The small molecule below binds the protein below.
Small molecule (SMILES): CC(=O)N[C@@H]1[C@@H](O)[C@H](O)[C@@H](CO)O[C@H]1O

Sequence of chain 1.C:
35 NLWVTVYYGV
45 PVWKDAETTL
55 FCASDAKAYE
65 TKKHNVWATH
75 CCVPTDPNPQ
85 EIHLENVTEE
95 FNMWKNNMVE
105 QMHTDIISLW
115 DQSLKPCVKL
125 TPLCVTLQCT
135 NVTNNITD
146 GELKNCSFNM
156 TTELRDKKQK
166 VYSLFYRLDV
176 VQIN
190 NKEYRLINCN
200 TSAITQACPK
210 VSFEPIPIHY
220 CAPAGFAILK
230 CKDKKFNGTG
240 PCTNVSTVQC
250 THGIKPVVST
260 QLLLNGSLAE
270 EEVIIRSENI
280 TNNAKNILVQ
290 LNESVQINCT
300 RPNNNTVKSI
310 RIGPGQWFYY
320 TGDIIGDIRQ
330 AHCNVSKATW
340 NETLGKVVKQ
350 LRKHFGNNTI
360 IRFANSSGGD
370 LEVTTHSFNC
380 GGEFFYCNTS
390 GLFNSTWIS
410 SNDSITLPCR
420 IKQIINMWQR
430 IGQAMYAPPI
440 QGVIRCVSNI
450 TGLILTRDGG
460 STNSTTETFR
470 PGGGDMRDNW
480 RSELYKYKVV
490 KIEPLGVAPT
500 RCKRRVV

Binding-site contacts:
Ligand atom C7 contacts residue ASN356 of chain 1.C at 3.3 Å.
Ligand atom C2 contacts residue ASN356 of chain 1.C at 2.4 Å.
Ligand atom C1 contacts residue ASN356 of chain 1.C at 1.5 Å.
Ligand atom C3 contacts residue ASN356 of chain 1.C at 3.8 Å.
Ligand atom C8 contacts residue ASN356 of chain 1.C at 4.3 Å.
Ligand atom O5 contacts residue ASN356 of chain 1.C at 2.4 Å (h-bond).
Ligand atom C5 contacts residue ASN356 of chain 1.C at 3.7 Å.
Ligand atom C4 contacts residue ASN356 of chain 1.C at 4.2 Å.
Ligand atom O7 contacts residue ASN356 of chain 1.C at 3.6 Å (h-bond).
Ligand atom N2 contacts residue ASN356 of chain 1.C at 2.8 Å (h-bond).